Sequence of chain 29.A:
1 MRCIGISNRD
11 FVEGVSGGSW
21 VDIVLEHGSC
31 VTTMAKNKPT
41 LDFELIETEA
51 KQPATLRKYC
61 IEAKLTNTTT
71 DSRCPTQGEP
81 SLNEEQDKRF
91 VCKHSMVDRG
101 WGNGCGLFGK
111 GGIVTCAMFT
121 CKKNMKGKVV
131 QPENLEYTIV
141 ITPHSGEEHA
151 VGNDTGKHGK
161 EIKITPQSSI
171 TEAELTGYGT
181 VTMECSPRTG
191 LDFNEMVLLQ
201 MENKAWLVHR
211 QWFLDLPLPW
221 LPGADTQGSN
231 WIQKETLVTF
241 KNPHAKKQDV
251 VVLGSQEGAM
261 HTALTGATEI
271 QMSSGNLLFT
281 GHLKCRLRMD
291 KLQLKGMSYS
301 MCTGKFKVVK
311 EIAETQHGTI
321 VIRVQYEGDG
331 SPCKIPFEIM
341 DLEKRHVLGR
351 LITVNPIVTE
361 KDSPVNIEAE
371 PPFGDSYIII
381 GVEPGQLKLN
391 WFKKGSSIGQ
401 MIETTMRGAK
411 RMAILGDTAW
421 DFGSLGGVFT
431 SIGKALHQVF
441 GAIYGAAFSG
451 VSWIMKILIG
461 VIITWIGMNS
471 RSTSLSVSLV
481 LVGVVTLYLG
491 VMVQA

Binding-site contacts:
Ligand atom C8 contacts residue MET118 of chain 29.A at 4.3 Å (hydrophobic).
Ligand atom C1 contacts residue ASN67 of chain 29.A at 1.4 Å.
Ligand atom O5 contacts residue ASN67 of chain 29.A at 2.4 Å (h-bond).
Ligand atom N2 contacts residue ASN67 of chain 29.A at 2.9 Å (h-bond).
Ligand atom C2 contacts residue ASN67 of chain 29.A at 2.5 Å.
Ligand atom C8 contacts residue PHE90 of chain 29.A at 3.7 Å (hydrophobic).
Ligand atom O7 contacts residue ASN67 of chain 29.A at 4.3 Å.
Ligand atom C8 contacts residue ASN67 of chain 29.A at 4.3 Å.
Ligand atom C7 contacts residue ASN67 of chain 29.A at 3.9 Å.
Ligand atom C3 contacts residue ASN67 of chain 29.A at 3.8 Å.
Ligand atom C5 contacts residue ASN67 of chain 29.A at 3.7 Å.
Ligand atom C4 contacts residue ASN67 of chain 29.A at 4.2 Å.

The protein below binds the small molecule below.
Small molecule (SMILES): CC(=O)N[C@@H]1[C@@H](O)[C@H](O)[C@@H](CO)O[C@H]1O